Sequence of chain 1.B:
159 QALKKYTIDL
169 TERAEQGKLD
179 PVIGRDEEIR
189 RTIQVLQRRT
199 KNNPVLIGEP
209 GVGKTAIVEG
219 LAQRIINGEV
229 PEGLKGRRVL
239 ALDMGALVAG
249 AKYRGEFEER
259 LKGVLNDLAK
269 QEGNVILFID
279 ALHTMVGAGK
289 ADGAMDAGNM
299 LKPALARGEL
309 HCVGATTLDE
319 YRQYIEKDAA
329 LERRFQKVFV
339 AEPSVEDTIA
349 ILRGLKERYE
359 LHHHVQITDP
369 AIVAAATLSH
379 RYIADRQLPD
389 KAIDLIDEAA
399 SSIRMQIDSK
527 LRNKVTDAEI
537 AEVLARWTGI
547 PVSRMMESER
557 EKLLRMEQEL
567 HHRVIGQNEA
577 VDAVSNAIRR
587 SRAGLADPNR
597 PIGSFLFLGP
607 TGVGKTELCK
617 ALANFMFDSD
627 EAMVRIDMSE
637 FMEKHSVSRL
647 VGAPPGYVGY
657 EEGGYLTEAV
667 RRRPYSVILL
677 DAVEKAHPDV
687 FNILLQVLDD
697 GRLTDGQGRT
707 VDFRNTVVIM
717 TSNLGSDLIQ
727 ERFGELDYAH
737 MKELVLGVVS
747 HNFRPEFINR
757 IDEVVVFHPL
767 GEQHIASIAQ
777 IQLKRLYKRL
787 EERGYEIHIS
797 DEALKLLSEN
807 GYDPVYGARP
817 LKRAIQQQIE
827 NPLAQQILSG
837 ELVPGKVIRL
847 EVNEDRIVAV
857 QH

Sequence of chain 1.A:
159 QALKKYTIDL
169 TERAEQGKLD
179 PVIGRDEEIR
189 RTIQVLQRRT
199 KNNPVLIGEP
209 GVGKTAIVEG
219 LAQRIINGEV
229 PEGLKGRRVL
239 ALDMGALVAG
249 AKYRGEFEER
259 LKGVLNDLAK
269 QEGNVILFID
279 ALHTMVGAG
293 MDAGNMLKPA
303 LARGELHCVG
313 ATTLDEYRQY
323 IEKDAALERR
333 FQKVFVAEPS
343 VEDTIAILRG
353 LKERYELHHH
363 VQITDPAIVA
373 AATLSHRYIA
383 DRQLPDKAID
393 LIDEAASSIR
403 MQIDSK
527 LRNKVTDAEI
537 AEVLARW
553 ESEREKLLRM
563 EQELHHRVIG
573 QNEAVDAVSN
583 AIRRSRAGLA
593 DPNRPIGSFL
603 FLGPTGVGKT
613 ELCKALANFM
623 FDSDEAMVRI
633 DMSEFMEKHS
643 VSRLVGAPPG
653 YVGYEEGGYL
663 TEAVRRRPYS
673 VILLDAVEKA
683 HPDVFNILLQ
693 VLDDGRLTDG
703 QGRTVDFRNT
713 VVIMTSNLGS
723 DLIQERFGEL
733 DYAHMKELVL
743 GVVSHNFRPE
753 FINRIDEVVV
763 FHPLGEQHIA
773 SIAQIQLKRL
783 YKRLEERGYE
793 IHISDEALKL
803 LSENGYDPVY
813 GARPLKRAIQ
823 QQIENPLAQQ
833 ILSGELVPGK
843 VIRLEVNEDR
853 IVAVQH

A small-molecule ligand and the protein it binds are described below.
Small molecule (SMILES): Nc1ncnc2c1ncn2[C@@H]1O[C@H](COP(=O)(O)OP(=O)(O)OP(O)(O)=S)[C@@H](O)[C@H]1O

Binding-site contacts:
Ligand atom N1 contacts residue ILE181 of chain 1.B at 3.1 Å (h-bond).
Ligand atom O3B contacts residue LYS212 of chain 1.B at 3.1 Å (salt-bridge).
Ligand atom S1G contacts residue ARG331 of chain 1.A at 3.6 Å.
Ligand atom O4' contacts residue ILE391 of chain 1.B at 3.4 Å.
Ligand atom PG contacts residue LYS212 of chain 1.B at 3.4 Å.
Ligand atom PG contacts residue GLY209 of chain 1.B at 3.7 Å.
Ligand atom O2G contacts residue ARG332 of chain 1.A at 3.6 Å (salt-bridge).
Ligand atom O2' contacts residue ASP178 of chain 1.B at 3.7 Å.
Ligand atom S1G contacts residue ALA328 of chain 1.A at 3.7 Å.
Ligand atom O2B contacts residue GLY211 of chain 1.B at 3.2 Å.
Ligand atom O2A contacts residue THR213 of chain 1.B at 3.1 Å (h-bond).
Ligand atom C1' contacts residue ILE391 of chain 1.B at 3.7 Å (hydrophobic).
Ligand atom C5' contacts residue ARG331 of chain 1.A at 3.6 Å.
Ligand atom O2A contacts residue LYS212 of chain 1.B at 3.2 Å (salt-bridge).
Ligand atom PA contacts residue GLY211 of chain 1.B at 3.9 Å.
Ligand atom C8 contacts residue GLY211 of chain 1.B at 3.5 Å.
Ligand atom N6 contacts residue VAL180 of chain 1.B at 3.8 Å.
Ligand atom S1G contacts residue GLY209 of chain 1.B at 3.2 Å (h-bond).
Ligand atom N6 contacts residue ILE349 of chain 1.B at 3.5 Å.
Ligand atom O3B contacts residue GLY209 of chain 1.B at 3.2 Å (h-bond).
Ligand atom O3G contacts residue LYS212 of chain 1.B at 2.6 Å (salt-bridge).
Ligand atom O5' contacts residue GLY211 of chain 1.B at 3.4 Å.
Ligand atom S1G contacts residue PRO208 of chain 1.B at 3.5 Å.
Ligand atom N3 contacts residue LEU353 of chain 1.B at 3.5 Å.
Ligand atom N1 contacts residue ILE349 of chain 1.B at 3.5 Å.
Ligand atom C6 contacts residue ILE349 of chain 1.B at 3.6 Å (hydrophobic).
Ligand atom O2A contacts residue ALA214 of chain 1.B at 3.3 Å (h-bond).
Ligand atom C2 contacts residue VAL180 of chain 1.B at 3.7 Å (hydrophobic).
Ligand atom C6 contacts residue ILE181 of chain 1.B at 3.8 Å (hydrophobic).
Ligand atom C6 contacts residue VAL180 of chain 1.B at 3.9 Å (hydrophobic).
Ligand atom O1B contacts residue THR213 of chain 1.B at 2.9 Å (h-bond).
Ligand atom O2B contacts residue THR213 of chain 1.B at 3.3 Å (h-bond).
Ligand atom C2 contacts residue PRO179 of chain 1.B at 3.2 Å (hydrophobic).
Ligand atom N6 contacts residue ILE181 of chain 1.B at 3.0 Å (h-bond).
Ligand atom O2A contacts residue GLY211 of chain 1.B at 3.1 Å.
Ligand atom O2B contacts residue LYS212 of chain 1.B at 2.5 Å (salt-bridge).
Ligand atom C8 contacts residue PRO387 of chain 1.B at 3.5 Å (hydrophobic).
Ligand atom C2 contacts residue ILE349 of chain 1.B at 3.6 Å (hydrophobic).
Ligand atom N7 contacts residue GLY211 of chain 1.B at 3.9 Å.
Ligand atom N1 contacts residue VAL180 of chain 1.B at 3.5 Å.